Binding-site contacts:
Ligand atom O5 contacts residue ASN80 of chain 1.B at 3.2 Å (h-bond).
Ligand atom O6 contacts residue LEU82 of chain 1.B at 4.4 Å.
Ligand atom C4 contacts residue ASN77 of chain 1.B at 4.1 Å.
Ligand atom O7 contacts residue GLN89 of chain 1.B at 2.7 Å (h-bond).
Ligand atom C8 contacts residue VAL87 of chain 1.B at 4.3 Å (hydrophobic).
Ligand atom O5 contacts residue ASN77 of chain 1.B at 2.3 Å (h-bond).
Ligand atom O7 contacts residue VAL87 of chain 1.B at 2.9 Å (h-bond).
Ligand atom C2 contacts residue ASN77 of chain 1.B at 2.4 Å.
Ligand atom C5 contacts residue ASN80 of chain 1.B at 3.7 Å.
Ligand atom C7 contacts residue ASN77 of chain 1.B at 3.5 Å.
Ligand atom O7 contacts residue ASN77 of chain 1.B at 3.6 Å.
Ligand atom C5 contacts residue ASN77 of chain 1.B at 3.6 Å.
Ligand atom O7 contacts residue ALA86 of chain 1.B at 3.6 Å.
Ligand atom N2 contacts residue GLN89 of chain 1.B at 3.5 Å (h-bond).
Ligand atom C7 contacts residue GLN89 of chain 1.B at 2.8 Å.
Ligand atom N2 contacts residue ASN77 of chain 1.B at 2.9 Å (h-bond).
Ligand atom C3 contacts residue GLN89 of chain 1.B at 4.4 Å.
Ligand atom C6 contacts residue LEU82 of chain 1.B at 4.5 Å (hydrophobic).
Ligand atom C1 contacts residue ASN77 of chain 1.B at 1.4 Å.
Ligand atom O6 contacts residue ASN80 of chain 1.B at 4.5 Å.
Ligand atom C7 contacts residue VAL87 of chain 1.B at 4.0 Å (hydrophobic).
Ligand atom O5 contacts residue LEU84 of chain 1.B at 4.0 Å.
Ligand atom C8 contacts residue ALA86 of chain 1.B at 4.1 Å (hydrophobic).
Ligand atom C6 contacts residue ASN80 of chain 1.B at 3.8 Å.
Ligand atom C3 contacts residue ASN77 of chain 1.B at 3.7 Å.
Ligand atom O6 contacts residue LEU84 of chain 1.B at 3.6 Å.
Ligand atom C2 contacts residue GLN89 of chain 1.B at 4.2 Å.
Ligand atom C8 contacts residue GLN89 of chain 1.B at 3.0 Å.
Ligand atom C1 contacts residue ASN80 of chain 1.B at 3.8 Å.
Ligand atom O3 contacts residue GLN89 of chain 1.B at 3.2 Å (h-bond).
Ligand atom C7 contacts residue ALA86 of chain 1.B at 4.2 Å (hydrophobic).

A protein and the small-molecule ligand that binds it are described below.
Small molecule (SMILES): CC(=O)N[C@@H]1[C@@H](O)[C@H](O)[C@@H](CO)O[C@H]1O

Sequence of chain 1.B:
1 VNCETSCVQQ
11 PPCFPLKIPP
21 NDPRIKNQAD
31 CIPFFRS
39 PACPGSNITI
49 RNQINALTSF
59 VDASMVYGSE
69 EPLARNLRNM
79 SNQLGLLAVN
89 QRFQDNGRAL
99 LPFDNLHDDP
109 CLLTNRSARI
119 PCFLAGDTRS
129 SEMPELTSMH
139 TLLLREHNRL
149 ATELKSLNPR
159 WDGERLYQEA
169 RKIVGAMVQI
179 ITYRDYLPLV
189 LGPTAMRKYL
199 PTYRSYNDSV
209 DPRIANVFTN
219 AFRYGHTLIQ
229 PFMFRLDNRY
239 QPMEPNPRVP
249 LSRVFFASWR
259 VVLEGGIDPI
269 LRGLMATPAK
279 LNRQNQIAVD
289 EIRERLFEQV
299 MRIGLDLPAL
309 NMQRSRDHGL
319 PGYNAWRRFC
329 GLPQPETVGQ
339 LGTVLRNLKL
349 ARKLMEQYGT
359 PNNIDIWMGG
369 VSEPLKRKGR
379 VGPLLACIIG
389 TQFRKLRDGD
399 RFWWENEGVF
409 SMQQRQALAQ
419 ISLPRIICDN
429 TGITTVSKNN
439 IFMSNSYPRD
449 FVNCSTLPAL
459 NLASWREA